A protein and the small-molecule ligand that binds it are described below.
Small molecule (SMILES): CC(C)CCC[C@@H](C)[C@H]1CC[C@H]2[C@@H]3CC=C4C[C@@H](O)CC[C@]4(C)[C@H]3CC[C@]12C

Binding-site contacts:
Ligand atom C16 contacts residue CLR1 of chain 1.U at 4.4 Å.
Ligand atom C4 contacts residue VAL85 of chain 1.F at 4.5 Å (hydrophobic).
Ligand atom C26 contacts residue CLR1 of chain 1.U at 3.8 Å.
Ligand atom C6 contacts residue CLR1 of chain 1.U at 3.8 Å.
Ligand atom C15 contacts residue CLR1 of chain 1.U at 3.8 Å.
Ligand atom C24 contacts residue CLR1 of chain 1.U at 4.4 Å.
Ligand atom C6 contacts residue VAL85 of chain 1.F at 4.3 Å (hydrophobic).
Ligand atom C18 contacts residue PHE99 of chain 1.F at 4.3 Å (hydrophobic).
Ligand atom C6 contacts residue PHE99 of chain 1.F at 4.5 Å (hydrophobic).
Ligand atom C18 contacts residue LEU103 of chain 1.F at 3.9 Å (hydrophobic).
Ligand atom C19 contacts residue MET90 of chain 1.F at 3.8 Å (hydrophobic).
Ligand atom C7 contacts residue CLR1 of chain 1.U at 3.8 Å.
Ligand atom C8 contacts residue PHE99 of chain 1.F at 4.2 Å (hydrophobic).
Ligand atom C26 contacts residue LEU107 of chain 1.F at 3.8 Å (hydrophobic).
Ligand atom C7 contacts residue PHE99 of chain 1.F at 4.4 Å (hydrophobic).
Ligand atom C5 contacts residue MET90 of chain 1.F at 4.2 Å (hydrophobic).
Ligand atom C4 contacts residue MET90 of chain 1.F at 3.8 Å (hydrophobic).
Ligand atom C19 contacts residue PHE99 of chain 1.F at 3.8 Å (hydrophobic).

Sequence of chain 1.F:
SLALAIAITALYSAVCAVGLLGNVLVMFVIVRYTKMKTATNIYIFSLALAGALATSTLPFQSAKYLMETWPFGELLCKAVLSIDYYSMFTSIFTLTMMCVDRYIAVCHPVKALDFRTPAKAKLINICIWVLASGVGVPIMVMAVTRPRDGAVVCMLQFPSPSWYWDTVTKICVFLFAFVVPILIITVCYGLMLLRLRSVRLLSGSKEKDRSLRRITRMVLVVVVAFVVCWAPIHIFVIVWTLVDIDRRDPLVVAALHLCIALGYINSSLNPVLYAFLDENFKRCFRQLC